This protein binds this small molecule.
Small molecule (SMILES): O=C(O)[C@@](O)(COP(=O)(O)O)[C@H](O)[C@H](O)COP(=O)(O)O

Sequence of chain 2.A:
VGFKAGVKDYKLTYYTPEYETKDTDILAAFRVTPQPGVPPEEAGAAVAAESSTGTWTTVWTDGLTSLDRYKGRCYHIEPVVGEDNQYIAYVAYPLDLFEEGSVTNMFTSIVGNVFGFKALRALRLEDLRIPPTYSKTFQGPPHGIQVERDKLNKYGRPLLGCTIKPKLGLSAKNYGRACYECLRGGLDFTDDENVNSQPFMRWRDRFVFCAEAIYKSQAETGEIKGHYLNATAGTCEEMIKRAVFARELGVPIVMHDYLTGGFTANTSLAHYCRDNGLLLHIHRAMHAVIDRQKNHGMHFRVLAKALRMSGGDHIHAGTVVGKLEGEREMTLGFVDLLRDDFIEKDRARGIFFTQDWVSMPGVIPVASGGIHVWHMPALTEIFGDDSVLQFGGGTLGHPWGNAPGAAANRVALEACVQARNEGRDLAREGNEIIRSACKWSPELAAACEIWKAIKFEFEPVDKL

Sequence of chain 2.C:
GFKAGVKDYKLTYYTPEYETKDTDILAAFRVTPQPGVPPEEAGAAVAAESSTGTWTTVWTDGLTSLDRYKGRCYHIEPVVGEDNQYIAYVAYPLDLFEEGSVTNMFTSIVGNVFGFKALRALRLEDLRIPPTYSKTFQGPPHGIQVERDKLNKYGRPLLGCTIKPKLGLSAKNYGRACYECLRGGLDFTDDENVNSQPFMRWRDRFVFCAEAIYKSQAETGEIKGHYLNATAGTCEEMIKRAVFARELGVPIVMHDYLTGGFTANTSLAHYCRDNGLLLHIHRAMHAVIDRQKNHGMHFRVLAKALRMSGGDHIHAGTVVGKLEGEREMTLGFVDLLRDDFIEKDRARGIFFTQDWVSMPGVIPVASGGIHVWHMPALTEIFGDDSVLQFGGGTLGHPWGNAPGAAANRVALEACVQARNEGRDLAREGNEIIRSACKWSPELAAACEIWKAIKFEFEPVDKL

Binding-site contacts:
Ligand atom O3P contacts residue THR65 of chain 2.A at 2.6 Å (h-bond).
Ligand atom C2 contacts residue MG1 of chain 2.N at 2.8 Å.
Ligand atom O4 contacts residue GLY380 of chain 2.C at 3.4 Å (h-bond).
Ligand atom C contacts residue MG1 of chain 2.N at 2.8 Å.
Ligand atom O2P contacts residue THR65 of chain 2.A at 3.4 Å (h-bond).
Ligand atom O3 contacts residue GLU204 of chain 2.C at 2.9 Å (salt-bridge).
Ligand atom O4P contacts residue SER379 of chain 2.C at 3.3 Å (h-bond).
Ligand atom O6P contacts residue ARG295 of chain 2.C at 2.9 Å (salt-bridge).
Ligand atom C3 contacts residue KCX201 of chain 2.C at 3.1 Å.
Ligand atom O7 contacts residue LYS334 of chain 2.C at 2.9 Å (salt-bridge).
Ligand atom O6 contacts residue MG1 of chain 2.N at 2.0 Å.
Ligand atom C contacts residue ASN123 of chain 2.A at 3.5 Å.
Ligand atom O2 contacts residue THR173 of chain 2.C at 2.8 Å (h-bond).
Ligand atom O1 contacts residue LYS175 of chain 2.C at 3.2 Å (salt-bridge).
Ligand atom O6 contacts residue GLU204 of chain 2.C at 3.1 Å (salt-bridge).
Ligand atom O2P contacts residue GLY380 of chain 2.C at 3.3 Å.
Ligand atom O6 contacts residue ASN123 of chain 2.A at 3.0 Å (h-bond).
Ligand atom O6 contacts residue ASP203 of chain 2.C at 3.0 Å (salt-bridge).
Ligand atom C contacts residue LYS175 of chain 2.C at 3.4 Å.
Ligand atom O3P contacts residue GLY404 of chain 2.C at 2.8 Å (h-bond).
Ligand atom O3 contacts residue HIS294 of chain 2.C at 2.9 Å (h-bond).
Ligand atom O3 contacts residue MG1 of chain 2.N at 2.1 Å.
Ligand atom O2 contacts residue MG1 of chain 2.N at 2.2 Å.
Ligand atom O5P contacts residue ARG295 of chain 2.C at 2.8 Å (salt-bridge).
Ligand atom O2 contacts residue KCX201 of chain 2.C at 3.1 Å (h-bond).
Ligand atom O2P contacts residue GLY381 of chain 2.C at 2.8 Å (h-bond).
Ligand atom C3 contacts residue MG1 of chain 2.N at 3.0 Å.
Ligand atom O4P contacts residue HIS327 of chain 2.C at 2.7 Å (h-bond).
Ligand atom O2P contacts residue TRP66 of chain 2.A at 3.3 Å.
Ligand atom O6 contacts residue LYS175 of chain 2.C at 3.2 Å (salt-bridge).
Ligand atom O3 contacts residue KCX201 of chain 2.C at 2.5 Å (h-bond).
Ligand atom O4 contacts residue SER379 of chain 2.C at 2.9 Å (h-bond).
Ligand atom P1 contacts residue THR65 of chain 2.A at 3.4 Å.
Ligand atom O2 contacts residue LYS175 of chain 2.C at 3.0 Å (salt-bridge).
Ligand atom O2 contacts residue ASP203 of chain 2.C at 3.3 Å (salt-bridge).
Ligand atom O3P contacts residue LYS175 of chain 2.C at 3.3 Å.
Ligand atom O7 contacts residue GLU60 of chain 2.A at 3.4 Å (salt-bridge).
Ligand atom O6 contacts residue LYS177 of chain 2.C at 2.8 Å (salt-bridge).
Ligand atom O1P contacts residue GLY403 of chain 2.C at 2.9 Å (h-bond).
Ligand atom O2P contacts residue LYS334 of chain 2.C at 2.8 Å (salt-bridge).